This protein binds this small molecule.
Small molecule (SMILES): CC(=O)N[C@@H]1[C@@H](O)[C@H](O)[C@@H](CO)O[C@H]1O

Sequence of chain 1.A:
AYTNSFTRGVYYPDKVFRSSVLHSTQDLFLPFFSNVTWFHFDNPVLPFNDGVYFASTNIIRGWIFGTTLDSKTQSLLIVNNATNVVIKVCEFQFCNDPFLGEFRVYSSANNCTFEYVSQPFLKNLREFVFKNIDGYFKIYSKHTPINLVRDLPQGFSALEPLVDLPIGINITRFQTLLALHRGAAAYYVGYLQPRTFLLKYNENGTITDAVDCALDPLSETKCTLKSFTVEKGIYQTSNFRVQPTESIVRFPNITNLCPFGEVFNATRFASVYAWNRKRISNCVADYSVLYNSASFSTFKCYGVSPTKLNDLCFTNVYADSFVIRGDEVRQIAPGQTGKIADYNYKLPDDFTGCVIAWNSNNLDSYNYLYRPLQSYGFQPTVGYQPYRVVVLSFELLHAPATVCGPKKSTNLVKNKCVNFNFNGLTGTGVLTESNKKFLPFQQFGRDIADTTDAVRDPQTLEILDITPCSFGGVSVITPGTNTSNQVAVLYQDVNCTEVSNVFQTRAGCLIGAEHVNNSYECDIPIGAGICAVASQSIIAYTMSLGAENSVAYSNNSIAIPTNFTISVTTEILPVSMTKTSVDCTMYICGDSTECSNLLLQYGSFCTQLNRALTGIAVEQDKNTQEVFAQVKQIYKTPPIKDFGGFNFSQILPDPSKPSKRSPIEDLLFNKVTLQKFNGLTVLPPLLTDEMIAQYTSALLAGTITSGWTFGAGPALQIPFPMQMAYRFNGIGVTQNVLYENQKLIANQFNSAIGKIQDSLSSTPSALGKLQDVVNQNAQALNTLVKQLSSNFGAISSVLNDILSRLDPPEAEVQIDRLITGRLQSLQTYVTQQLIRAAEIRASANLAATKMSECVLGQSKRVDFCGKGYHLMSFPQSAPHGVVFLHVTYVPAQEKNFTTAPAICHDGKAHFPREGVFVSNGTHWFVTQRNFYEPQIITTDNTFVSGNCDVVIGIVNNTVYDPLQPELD

Binding-site contacts:
Ligand atom C7 contacts residue ASN1131 of chain 1.A at 3.9 Å.
Ligand atom C1 contacts residue ASN1131 of chain 1.A at 1.4 Å.
Ligand atom C3 contacts residue ASN1131 of chain 1.A at 3.8 Å.
Ligand atom C4 contacts residue ASN1131 of chain 1.A at 4.2 Å.
Ligand atom C5 contacts residue ASN1131 of chain 1.A at 3.7 Å.
Ligand atom N2 contacts residue ASN1131 of chain 1.A at 2.9 Å (h-bond).
Ligand atom C2 contacts residue ASN1131 of chain 1.A at 2.4 Å.
Ligand atom O5 contacts residue ASN1131 of chain 1.A at 2.4 Å (h-bond).